The protein below binds the small molecule below.
Small molecule (SMILES): Cc1cccc(Nc2cc(Cl)nc(SCC(=O)O)n2)c1C

Sequence of chain 1.B:
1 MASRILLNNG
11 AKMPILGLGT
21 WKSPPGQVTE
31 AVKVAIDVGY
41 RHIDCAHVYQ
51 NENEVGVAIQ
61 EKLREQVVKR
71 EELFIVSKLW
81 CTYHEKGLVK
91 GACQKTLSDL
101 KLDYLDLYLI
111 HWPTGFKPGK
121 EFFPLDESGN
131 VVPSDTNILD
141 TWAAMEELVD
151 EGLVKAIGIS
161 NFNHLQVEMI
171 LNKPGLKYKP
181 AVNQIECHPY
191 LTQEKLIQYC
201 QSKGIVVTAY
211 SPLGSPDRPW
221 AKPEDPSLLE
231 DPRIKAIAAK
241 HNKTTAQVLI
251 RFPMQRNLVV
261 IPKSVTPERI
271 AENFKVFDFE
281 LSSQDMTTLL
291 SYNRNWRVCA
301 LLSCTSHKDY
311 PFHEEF

Binding-site contacts:
Ligand atom CL6 contacts residue VAL48 of chain 1.B at 3.4 Å.
Ligand atom CAJ contacts residue TYR49 of chain 1.B at 4.5 Å (hydrophobic).
Ligand atom CAB contacts residue TRP220 of chain 1.B at 4.3 Å (hydrophobic).
Ligand atom CAB contacts residue PRO219 of chain 1.B at 3.8 Å (hydrophobic).
Ligand atom CAO contacts residue TRP112 of chain 1.B at 4.2 Å (hydrophobic).
Ligand atom CAO contacts residue HIS111 of chain 1.B at 3.3 Å.
Ligand atom C5 contacts residue TRP21 of chain 1.B at 4.3 Å (hydrophobic).
Ligand atom C2 contacts residue TRP220 of chain 1.B at 4.0 Å (hydrophobic).
Ligand atom NAM contacts residue TRP220 of chain 1.B at 3.8 Å.
Ligand atom OAC contacts residue HIS111 of chain 1.B at 3.2 Å (h-bond).
Ligand atom C6 contacts residue PHE123 of chain 1.B at 4.4 Å (hydrophobic).
Ligand atom OAD contacts residue HIS111 of chain 1.B at 2.7 Å (h-bond).
Ligand atom C5 contacts residue PHE123 of chain 1.B at 3.8 Å (hydrophobic).
Ligand atom N3 contacts residue TRP220 of chain 1.B at 3.6 Å.
Ligand atom CL6 contacts residue TYR49 of chain 1.B at 4.3 Å.
Ligand atom N3 contacts residue TRP21 of chain 1.B at 4.1 Å.
Ligand atom OAC contacts residue TRP80 of chain 1.B at 4.1 Å.
Ligand atom C2 contacts residue TRP21 of chain 1.B at 3.6 Å (hydrophobic).
Ligand atom CAO contacts residue TYR49 of chain 1.B at 4.0 Å (hydrophobic).
Ligand atom NAM contacts residue PHE123 of chain 1.B at 3.9 Å.
Ligand atom CAF contacts residue PHE123 of chain 1.B at 3.7 Å (hydrophobic).
Ligand atom CAO contacts residue NAP1 of chain 1.I at 3.6 Å.
Ligand atom SAN contacts residue TRP220 of chain 1.B at 3.9 Å.
Ligand atom SAN contacts residue TRP21 of chain 1.B at 3.7 Å.
Ligand atom CL6 contacts residue TRP21 of chain 1.B at 3.5 Å.
Ligand atom CAH contacts residue PHE123 of chain 1.B at 3.5 Å (hydrophobic).
Ligand atom CAJ contacts residue CYS299 of chain 1.B at 4.3 Å (hydrophobic).
Ligand atom CAJ contacts residue TRP21 of chain 1.B at 3.5 Å (hydrophobic).
Ligand atom N1 contacts residue TRP21 of chain 1.B at 3.3 Å (h-bond).
Ligand atom OAC contacts residue TRP112 of chain 1.B at 3.1 Å (h-bond).
Ligand atom C4 contacts residue PHE123 of chain 1.B at 3.7 Å (hydrophobic).
Ligand atom CAJ contacts residue NAP1 of chain 1.I at 3.8 Å.
Ligand atom CAT contacts residue PHE123 of chain 1.B at 4.0 Å (hydrophobic).
Ligand atom N3 contacts residue PHE123 of chain 1.B at 4.0 Å.
Ligand atom SAN contacts residue CYS299 of chain 1.B at 3.8 Å.
Ligand atom C6 contacts residue TRP21 of chain 1.B at 3.4 Å (hydrophobic).
Ligand atom OAC contacts residue NAP1 of chain 1.I at 3.7 Å.
Ligand atom OAD contacts residue NAP1 of chain 1.I at 3.1 Å.
Ligand atom OAD contacts residue TYR49 of chain 1.B at 2.9 Å (h-bond).
Ligand atom C4 contacts residue TRP220 of chain 1.B at 4.0 Å (hydrophobic).